Sequence of chain 1.C:
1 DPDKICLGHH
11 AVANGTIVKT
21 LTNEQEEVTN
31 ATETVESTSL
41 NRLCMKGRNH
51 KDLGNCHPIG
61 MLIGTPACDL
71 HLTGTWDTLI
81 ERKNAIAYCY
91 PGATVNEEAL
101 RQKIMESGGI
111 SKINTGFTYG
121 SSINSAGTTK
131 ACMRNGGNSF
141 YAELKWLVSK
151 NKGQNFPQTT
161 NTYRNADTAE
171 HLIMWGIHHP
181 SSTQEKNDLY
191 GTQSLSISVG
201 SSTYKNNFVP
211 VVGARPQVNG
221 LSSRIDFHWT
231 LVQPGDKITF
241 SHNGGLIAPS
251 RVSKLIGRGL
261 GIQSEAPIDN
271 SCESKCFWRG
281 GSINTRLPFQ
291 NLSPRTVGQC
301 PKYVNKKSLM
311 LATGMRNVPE

A small-molecule ligand and the protein it binds are described below.
Small molecule (SMILES): CC(=O)N[C@@H]1[C@@H](O)[C@H](O[C@@H]2O[C@H](CO)[C@H](O)[C@H](O[C@]3(C(=O)O)C[C@H](O)[C@@H](NC(C)=O)[C@H]([C@H](O)[C@H](O)CO)O3)[C@H]2O)[C@@H](CO)O[C@H]1O

Binding-site contacts:
Ligand atom O6 contacts residue ASN219 of chain 1.C at 3.9 Å.
Ligand atom O1B contacts residue LYS130 of chain 1.C at 3.8 Å.
Ligand atom C1 contacts residue GLN217 of chain 1.C at 4.0 Å.
Ligand atom C9 contacts residue SER223 of chain 1.C at 3.8 Å.
Ligand atom C6 contacts residue GLU185 of chain 1.C at 3.9 Å.
Ligand atom O6 contacts residue GLY220 of chain 1.C at 4.0 Å.
Ligand atom C1 contacts residue LYS130 of chain 1.C at 3.8 Å.
Ligand atom C1 contacts residue THR129 of chain 1.C at 3.6 Å.
Ligand atom C11 contacts residue THR128 of chain 1.C at 3.9 Å.
Ligand atom C8 contacts residue TRP146 of chain 1.C at 4.0 Å (hydrophobic).
Ligand atom O10 contacts residue LEU189 of chain 1.C at 3.4 Å.
Ligand atom C11 contacts residue TRP146 of chain 1.C at 3.7 Å (hydrophobic).
Ligand atom O1 contacts residue GLN217 of chain 1.C at 3.5 Å (h-bond).
Ligand atom O9 contacts residue HIS178 of chain 1.C at 3.9 Å.
Ligand atom O8 contacts residue TYR90 of chain 1.C at 2.7 Å (h-bond).
Ligand atom C2 contacts residue GLN217 of chain 1.C at 3.7 Å.
Ligand atom C4 contacts residue THR128 of chain 1.C at 3.4 Å.
Ligand atom C7 contacts residue TRP146 of chain 1.C at 3.8 Å (hydrophobic).
Ligand atom O8 contacts residue LEU221 of chain 1.C at 3.8 Å.
Ligand atom N5 contacts residue THR128 of chain 1.C at 3.0 Å (h-bond).
Ligand atom O1A contacts residue THR129 of chain 1.C at 3.5 Å.
Ligand atom O4 contacts residue THR128 of chain 1.C at 3.8 Å.
Ligand atom O1A contacts residue LYS130 of chain 1.C at 2.9 Å (salt-bridge).
Ligand atom C9 contacts residue HIS178 of chain 1.C at 3.8 Å.
Ligand atom C9 contacts residue TYR90 of chain 1.C at 3.2 Å (hydrophobic).
Ligand atom O7 contacts residue GLN217 of chain 1.C at 3.4 Å (h-bond).
Ligand atom C10 contacts residue THR128 of chain 1.C at 4.0 Å.
Ligand atom O9 contacts residue GLU185 of chain 1.C at 2.8 Å (salt-bridge).
Ligand atom C11 contacts residue GLY127 of chain 1.C at 3.7 Å.
Ligand atom O6 contacts residue SER181 of chain 1.C at 4.0 Å.
Ligand atom C5 contacts residue LEU221 of chain 1.C at 4.0 Å (hydrophobic).
Ligand atom O8 contacts residue TRP146 of chain 1.C at 3.8 Å.
Ligand atom O1A contacts residue ASN138 of chain 1.C at 3.8 Å.
Ligand atom O9 contacts residue TYR90 of chain 1.C at 3.1 Å (h-bond).
Ligand atom C8 contacts residue TYR90 of chain 1.C at 3.6 Å (hydrophobic).
Ligand atom C9 contacts residue GLU185 of chain 1.C at 3.3 Å.
Ligand atom O9 contacts residue SER223 of chain 1.C at 2.6 Å (h-bond).
Ligand atom C9 contacts residue TRP146 of chain 1.C at 3.8 Å (hydrophobic).
Ligand atom C5 contacts residue THR128 of chain 1.C at 3.8 Å.
Ligand atom O1B contacts residue THR129 of chain 1.C at 2.7 Å (h-bond).